Binding-site contacts:
Ligand atom C3 contacts residue TYR486 of chain 2.A at 3.5 Å (hydrophobic).
Ligand atom C1 contacts residue GLU310 of chain 2.A at 3.7 Å.
Ligand atom C1 contacts residue PHE447 of chain 2.A at 4.1 Å (hydrophobic).
Ligand atom C16 contacts residue LEU377 of chain 2.A at 4.0 Å (hydrophobic).
Ligand atom C5 contacts residue FAD1 of chain 2.D at 3.9 Å.
Ligand atom C15 contacts residue TRP156 of chain 2.A at 3.9 Å (hydrophobic).
Ligand atom C6 contacts residue TRP156 of chain 2.A at 3.5 Å (hydrophobic).
Ligand atom C7 contacts residue TRP156 of chain 2.A at 4.1 Å (hydrophobic).
Ligand atom C19 contacts residue TRP156 of chain 2.A at 3.5 Å (hydrophobic).
Ligand atom O1 contacts residue FAD1 of chain 2.D at 3.2 Å.
Ligand atom C3 contacts residue FAD1 of chain 2.D at 3.3 Å.
Ligand atom C11 contacts residue ALA312 of chain 2.A at 3.6 Å (hydrophobic).
Ligand atom C7 contacts residue GLU157 of chain 2.A at 3.7 Å.
Ligand atom O2 contacts residue VAL314 of chain 2.A at 3.9 Å.
Ligand atom C15 contacts residue GLU157 of chain 2.A at 4.1 Å.
Ligand atom C2 contacts residue FAD1 of chain 2.D at 3.8 Å.
Ligand atom C3 contacts residue SER488 of chain 2.A at 3.4 Å.
Ligand atom C5 contacts residue SER488 of chain 2.A at 3.7 Å.
Ligand atom C19 contacts residue GLU310 of chain 2.A at 3.7 Å.
Ligand atom C12 contacts residue FAD1 of chain 2.D at 4.2 Å.
Ligand atom C18 contacts residue ALA312 of chain 2.A at 4.1 Å (hydrophobic).
Ligand atom C4 contacts residue SER488 of chain 2.A at 3.3 Å.
Ligand atom C12 contacts residue ALA312 of chain 2.A at 3.9 Å (hydrophobic).
Ligand atom C16 contacts residue PHE376 of chain 2.A at 4.1 Å (hydrophobic).
Ligand atom C15 contacts residue THR374 of chain 2.A at 3.8 Å.
Ligand atom C2 contacts residue PHE447 of chain 2.A at 3.8 Å (hydrophobic).
Ligand atom C19 contacts residue SER488 of chain 2.A at 3.8 Å.
Ligand atom C8 contacts residue TRP156 of chain 2.A at 4.0 Å (hydrophobic).
Ligand atom C9 contacts residue FAD1 of chain 2.D at 3.9 Å.
Ligand atom C2 contacts residue GLU310 of chain 2.A at 3.9 Å.
Ligand atom O1 contacts residue GLY489 of chain 2.A at 3.4 Å (h-bond).
Ligand atom C2 contacts residue TYR486 of chain 2.A at 3.6 Å (hydrophobic).
Ligand atom O1 contacts residue SER488 of chain 2.A at 3.3 Å.
Ligand atom C1 contacts residue FAD1 of chain 2.D at 3.6 Å.
Ligand atom C10 contacts residue FAD1 of chain 2.D at 4.1 Å.
Ligand atom C16 contacts residue THR374 of chain 2.A at 3.8 Å.
Ligand atom C4 contacts residue FAD1 of chain 2.D at 3.4 Å.
Ligand atom C19 contacts residue TYR339 of chain 2.A at 3.7 Å (hydrophobic).
Ligand atom C18 contacts residue TRP156 of chain 2.A at 3.5 Å (hydrophobic).
Ligand atom O1 contacts residue TYR486 of chain 2.A at 2.7 Å (h-bond).

Sequence of chain 2.A:
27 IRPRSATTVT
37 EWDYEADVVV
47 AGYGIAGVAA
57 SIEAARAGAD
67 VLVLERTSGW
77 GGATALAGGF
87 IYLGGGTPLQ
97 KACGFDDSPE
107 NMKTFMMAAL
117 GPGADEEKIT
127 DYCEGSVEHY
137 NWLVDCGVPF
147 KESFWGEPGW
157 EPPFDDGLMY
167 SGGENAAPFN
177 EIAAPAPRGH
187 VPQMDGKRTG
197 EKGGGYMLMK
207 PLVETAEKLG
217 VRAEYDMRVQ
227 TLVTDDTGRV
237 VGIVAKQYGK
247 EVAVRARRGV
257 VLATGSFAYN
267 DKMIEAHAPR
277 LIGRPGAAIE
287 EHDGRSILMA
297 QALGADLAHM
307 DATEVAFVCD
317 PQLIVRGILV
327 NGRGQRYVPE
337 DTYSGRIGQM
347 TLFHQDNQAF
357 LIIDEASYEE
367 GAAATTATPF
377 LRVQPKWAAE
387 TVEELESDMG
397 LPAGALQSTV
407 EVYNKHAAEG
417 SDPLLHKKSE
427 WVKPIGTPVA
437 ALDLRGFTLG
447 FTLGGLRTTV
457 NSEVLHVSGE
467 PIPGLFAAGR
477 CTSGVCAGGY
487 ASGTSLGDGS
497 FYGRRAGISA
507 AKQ

The protein below binds the small molecule below.
Small molecule (SMILES): C[C@]12CCC(=O)C=C1CC[C@@H]1[C@@H]2CC[C@]2(C)C(=O)CC[C@@H]12